A small-molecule ligand and the protein it binds are described below.
Small molecule (SMILES): Cc1c[nH]c(=O)nc1N

Binding-site contacts:
Ligand atom C4 contacts residue GLU212 of chain 1.D at 3.6 Å.
Ligand atom CM5 contacts residue ASP308 of chain 1.D at 3.5 Å.
Ligand atom N3 contacts residue LEU76 of chain 1.D at 3.4 Å.
Ligand atom O2 contacts residue HIS209 of chain 1.D at 4.0 Å.
Ligand atom C6 contacts residue HIS58 of chain 1.D at 3.5 Å.
Ligand atom N1 contacts residue PHE149 of chain 1.D at 3.9 Å.
Ligand atom C4 contacts residue HIS58 of chain 1.D at 4.0 Å.
Ligand atom C5 contacts residue HIS58 of chain 1.D at 3.5 Å.
Ligand atom N4 contacts residue GLU273 of chain 1.D at 3.9 Å.
Ligand atom N4 contacts residue ASP308 of chain 1.D at 2.6 Å (salt-bridge).
Ligand atom CM5 contacts residue ASP312 of chain 1.D at 4.0 Å.
Ligand atom O2 contacts residue LEU76 of chain 1.D at 3.6 Å.
Ligand atom N1 contacts residue HIS58 of chain 1.D at 4.0 Å.
Ligand atom CM5 contacts residue GLU273 of chain 1.D at 3.5 Å.
Ligand atom CM5 contacts residue SER309 of chain 1.D at 3.2 Å.
Ligand atom O2 contacts residue GLU212 of chain 1.D at 3.8 Å.
Ligand atom C2 contacts residue GLU212 of chain 1.D at 3.8 Å.
Ligand atom N4 contacts residue GLU212 of chain 1.D at 2.9 Å (salt-bridge).
Ligand atom N3 contacts residue HIS209 of chain 1.D at 3.7 Å.
Ligand atom C5 contacts residue FE21 of chain 1.X at 4.0 Å.
Ligand atom C2 contacts residue PHE149 of chain 1.D at 4.0 Å (hydrophobic).
Ligand atom CM5 contacts residue HIS58 of chain 1.D at 3.5 Å.
Ligand atom N3 contacts residue GLU212 of chain 1.D at 2.8 Å (salt-bridge).
Ligand atom C6 contacts residue GLN151 of chain 1.D at 3.5 Å.
Ligand atom C6 contacts residue TRP314 of chain 1.D at 3.4 Å (hydrophobic).
Ligand atom CM5 contacts residue TRP314 of chain 1.D at 3.7 Å (hydrophobic).
Ligand atom C4 contacts residue FE21 of chain 1.X at 3.6 Å.
Ligand atom C2 contacts residue GLN151 of chain 1.D at 3.6 Å.
Ligand atom N1 contacts residue GLN151 of chain 1.D at 2.7 Å (h-bond).
Ligand atom N3 contacts residue FE21 of chain 1.X at 4.1 Å.
Ligand atom N1 contacts residue TRP314 of chain 1.D at 3.5 Å.
Ligand atom C2 contacts residue HIS209 of chain 1.D at 4.0 Å.
Ligand atom O2 contacts residue ILE178 of chain 1.D at 3.6 Å.
Ligand atom O2 contacts residue GLN151 of chain 1.D at 3.0 Å (h-bond).
Ligand atom C4 contacts residue ASP308 of chain 1.D at 3.7 Å.
Ligand atom N4 contacts residue FE21 of chain 1.X at 3.5 Å.
Ligand atom N4 contacts residue HIS241 of chain 1.D at 3.5 Å (h-bond).
Ligand atom O2 contacts residue PHE149 of chain 1.D at 3.6 Å.
Ligand atom C2 contacts residue LEU76 of chain 1.D at 3.6 Å (hydrophobic).
Ligand atom C5 contacts residue TRP314 of chain 1.D at 3.7 Å (hydrophobic).

Sequence of chain 1.D:
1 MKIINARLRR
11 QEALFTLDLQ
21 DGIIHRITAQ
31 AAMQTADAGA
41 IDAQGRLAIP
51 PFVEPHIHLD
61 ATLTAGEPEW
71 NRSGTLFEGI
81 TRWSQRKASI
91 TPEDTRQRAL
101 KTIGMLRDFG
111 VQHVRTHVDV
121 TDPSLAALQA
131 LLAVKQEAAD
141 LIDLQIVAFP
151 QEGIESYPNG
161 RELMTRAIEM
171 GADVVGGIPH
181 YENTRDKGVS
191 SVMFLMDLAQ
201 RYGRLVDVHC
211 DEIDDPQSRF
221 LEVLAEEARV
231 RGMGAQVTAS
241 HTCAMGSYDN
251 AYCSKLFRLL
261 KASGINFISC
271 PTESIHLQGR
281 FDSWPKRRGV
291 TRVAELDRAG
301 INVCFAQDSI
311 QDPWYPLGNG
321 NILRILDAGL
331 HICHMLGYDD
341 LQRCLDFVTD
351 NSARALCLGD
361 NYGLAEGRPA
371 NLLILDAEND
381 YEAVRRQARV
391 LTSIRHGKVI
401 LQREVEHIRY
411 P